This protein binds this small molecule.
Small molecule (SMILES): N[C@@H](Cc1c[nH]c2ccccc12)C(=O)O

Sequence of chain 1.H:
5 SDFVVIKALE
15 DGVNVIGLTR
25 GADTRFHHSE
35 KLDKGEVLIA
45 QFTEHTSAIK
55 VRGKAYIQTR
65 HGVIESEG

Sequence of chain 1.G:
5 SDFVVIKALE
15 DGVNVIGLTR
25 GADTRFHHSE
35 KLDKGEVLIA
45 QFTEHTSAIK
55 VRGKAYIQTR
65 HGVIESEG

Binding-site contacts:
Ligand atom N contacts residue THR28 of chain 1.G at 2.9 Å (h-bond).
Ligand atom CB contacts residue SER51 of chain 1.G at 3.5 Å.
Ligand atom C contacts residue SER51 of chain 1.G at 3.7 Å.
Ligand atom N contacts residue ASP27 of chain 1.G at 3.1 Å (salt-bridge).
Ligand atom CD2 contacts residue THR50 of chain 1.H at 4.0 Å.
Ligand atom N contacts residue ARG24 of chain 1.G at 4.0 Å.
Ligand atom CA contacts residue SER51 of chain 1.G at 4.1 Å.
Ligand atom CA contacts residue THR23 of chain 1.G at 3.8 Å.
Ligand atom C contacts residue THR50 of chain 1.H at 3.8 Å.
Ligand atom NE1 contacts residue ALA44 of chain 1.H at 3.9 Å.
Ligand atom CA contacts residue THR28 of chain 1.G at 3.3 Å.
Ligand atom CZ3 contacts residue HIS32 of chain 1.H at 4.0 Å.
Ligand atom O contacts residue SER51 of chain 1.G at 3.1 Å (h-bond).
Ligand atom CD1 contacts residue GLN45 of chain 1.H at 3.5 Å.
Ligand atom NE1 contacts residue GLN45 of chain 1.H at 2.8 Å (h-bond).
Ligand atom CB contacts residue THR28 of chain 1.G at 3.6 Å.
Ligand atom CH2 contacts residue ILE20 of chain 1.H at 4.0 Å (hydrophobic).
Ligand atom O contacts residue ARG24 of chain 1.G at 3.5 Å.
Ligand atom CZ2 contacts residue THR50 of chain 1.H at 3.9 Å.
Ligand atom CZ2 contacts residue ALA44 of chain 1.H at 4.0 Å (hydrophobic).
Ligand atom CZ3 contacts residue GLY21 of chain 1.H at 3.5 Å.
Ligand atom CH2 contacts residue GLY21 of chain 1.H at 3.5 Å.
Ligand atom C contacts residue GLY25 of chain 1.G at 3.4 Å.
Ligand atom N contacts residue THR23 of chain 1.G at 2.8 Å (h-bond).
Ligand atom OXT contacts residue THR47 of chain 1.H at 2.5 Å (h-bond).
Ligand atom CD1 contacts residue THR47 of chain 1.H at 3.7 Å.
Ligand atom CZ2 contacts residue ILE53 of chain 1.H at 3.9 Å (hydrophobic).
Ligand atom CA contacts residue GLY25 of chain 1.G at 3.5 Å.
Ligand atom C contacts residue THR47 of chain 1.H at 3.4 Å.
Ligand atom CE2 contacts residue GLN45 of chain 1.H at 3.9 Å.
Ligand atom CE3 contacts residue HIS31 of chain 1.H at 4.0 Å.
Ligand atom CE3 contacts residue HIS32 of chain 1.H at 4.0 Å.
Ligand atom O contacts residue GLY25 of chain 1.G at 3.0 Å (h-bond).
Ligand atom OXT contacts residue THR50 of chain 1.H at 2.6 Å (h-bond).
Ligand atom CD1 contacts residue SER51 of chain 1.G at 3.6 Å.
Ligand atom CB contacts residue THR23 of chain 1.G at 3.7 Å.
Ligand atom OXT contacts residue HIS49 of chain 1.H at 3.8 Å.
Ligand atom CG contacts residue SER51 of chain 1.G at 3.9 Å.
Ligand atom O contacts residue THR47 of chain 1.H at 3.5 Å (h-bond).
Ligand atom N contacts residue GLY25 of chain 1.G at 2.8 Å (h-bond).